A small-molecule ligand and the protein it binds are described below.
Small molecule (SMILES): N[C@@H](CCC(=O)O)C(=O)O

Sequence of chain 1.A:
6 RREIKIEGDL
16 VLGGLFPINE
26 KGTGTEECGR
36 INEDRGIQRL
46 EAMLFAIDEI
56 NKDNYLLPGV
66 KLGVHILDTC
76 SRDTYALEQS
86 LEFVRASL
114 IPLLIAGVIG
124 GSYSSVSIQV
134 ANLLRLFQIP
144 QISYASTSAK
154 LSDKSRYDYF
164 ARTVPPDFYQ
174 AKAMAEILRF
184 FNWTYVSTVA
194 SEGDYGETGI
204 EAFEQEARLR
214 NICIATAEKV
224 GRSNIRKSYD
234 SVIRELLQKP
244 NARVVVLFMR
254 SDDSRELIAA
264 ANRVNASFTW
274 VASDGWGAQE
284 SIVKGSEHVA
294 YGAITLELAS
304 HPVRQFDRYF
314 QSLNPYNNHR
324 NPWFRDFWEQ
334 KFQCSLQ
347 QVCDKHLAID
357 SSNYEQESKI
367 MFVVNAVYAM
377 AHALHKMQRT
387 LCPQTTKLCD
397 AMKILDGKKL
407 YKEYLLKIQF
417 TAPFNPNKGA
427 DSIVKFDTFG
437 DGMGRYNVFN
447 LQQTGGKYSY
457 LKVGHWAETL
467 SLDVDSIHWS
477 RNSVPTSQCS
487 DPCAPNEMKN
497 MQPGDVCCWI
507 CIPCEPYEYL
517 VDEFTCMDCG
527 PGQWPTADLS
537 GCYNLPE

Binding-site contacts:
Ligand atom O contacts residue TYR126 of chain 1.A at 3.5 Å.
Ligand atom C contacts residue THR150 of chain 1.A at 3.9 Å.
Ligand atom OE2 contacts residue ARG44 of chain 1.A at 2.5 Å (salt-bridge).
Ligand atom OXT contacts residue SER125 of chain 1.A at 3.7 Å.
Ligand atom CG contacts residue ASP277 of chain 1.A at 3.3 Å.
Ligand atom N contacts residue ALA148 of chain 1.A at 2.9 Å (h-bond).
Ligand atom CB contacts residue SER125 of chain 1.A at 3.5 Å.
Ligand atom OE1 contacts residue ARG44 of chain 1.A at 2.8 Å (salt-bridge).
Ligand atom OXT contacts residue TYR198 of chain 1.A at 3.4 Å.
Ligand atom N contacts residue ASP277 of chain 1.A at 2.8 Å (salt-bridge).
Ligand atom OE1 contacts residue ALA148 of chain 1.A at 3.9 Å.
Ligand atom OXT contacts residue SER127 of chain 1.A at 2.6 Å (h-bond).
Ligand atom OE2 contacts residue LYS365 of chain 1.A at 2.7 Å (salt-bridge).
Ligand atom O contacts residue SER127 of chain 1.A at 3.1 Å (h-bond).
Ligand atom C contacts residue SER127 of chain 1.A at 3.6 Å.
Ligand atom CD contacts residue ARG40 of chain 1.A at 3.4 Å.
Ligand atom CA contacts residue THR150 of chain 1.A at 4.0 Å.
Ligand atom O contacts residue TYR198 of chain 1.A at 3.2 Å.
Ligand atom CA contacts residue ASP277 of chain 1.A at 3.7 Å.
Ligand atom CD contacts residue ALA148 of chain 1.A at 3.9 Å (hydrophobic).
Ligand atom OXT contacts residue SER149 of chain 1.A at 3.2 Å.
Ligand atom N contacts residue THR150 of chain 1.A at 2.9 Å (h-bond).
Ligand atom C contacts residue TYR198 of chain 1.A at 3.1 Å (hydrophobic).
Ligand atom CB contacts residue ALA148 of chain 1.A at 3.5 Å (hydrophobic).
Ligand atom C contacts residue SER125 of chain 1.A at 3.7 Å.
Ligand atom OE1 contacts residue ARG40 of chain 1.A at 3.8 Å.
Ligand atom OXT contacts residue THR150 of chain 1.A at 2.8 Å (h-bond).
Ligand atom OXT contacts residue ALA148 of chain 1.A at 3.6 Å (h-bond).
Ligand atom CA contacts residue ALA148 of chain 1.A at 3.6 Å (hydrophobic).
Ligand atom CB contacts residue ASP277 of chain 1.A at 4.0 Å.
Ligand atom CG contacts residue ARG40 of chain 1.A at 3.6 Å.
Ligand atom C contacts residue ALA148 of chain 1.A at 4.0 Å (hydrophobic).
Ligand atom CG contacts residue LYS365 of chain 1.A at 3.6 Å.
Ligand atom CD contacts residue ARG44 of chain 1.A at 3.4 Å.
Ligand atom CA contacts residue TYR198 of chain 1.A at 3.5 Å (hydrophobic).
Ligand atom OE1 contacts residue SER125 of chain 1.A at 3.6 Å.
Ligand atom O contacts residue SER125 of chain 1.A at 3.9 Å.
Ligand atom CD contacts residue LYS365 of chain 1.A at 3.5 Å.
Ligand atom OE2 contacts residue ARG40 of chain 1.A at 3.3 Å.
Ligand atom N contacts residue TYR198 of chain 1.A at 3.5 Å.